Binding-site contacts:
Ligand atom CAB contacts residue TRP282 of chain 1.A at 3.8 Å (hydrophobic).
Ligand atom CAK contacts residue GOL1 of chain 1.H at 4.0 Å.
Ligand atom OAG contacts residue HIS101 of chain 1.A at 3.2 Å (h-bond).
Ligand atom CAC contacts residue GLU254 of chain 1.A at 4.1 Å.
Ligand atom CAF contacts residue ASP195 of chain 1.A at 4.0 Å.
Ligand atom CAF contacts residue TRP193 of chain 1.A at 3.9 Å (hydrophobic).
Ligand atom CAA contacts residue GLU53 of chain 1.A at 4.0 Å.
Ligand atom OAH contacts residue HIS101 of chain 1.A at 2.8 Å (h-bond).
Ligand atom CAK contacts residue TRP54 of chain 1.A at 3.7 Å (hydrophobic).
Ligand atom CAE contacts residue ASP195 of chain 1.A at 3.8 Å.
Ligand atom CAM contacts residue GLU254 of chain 1.A at 3.9 Å.
Ligand atom CAF contacts residue GLU254 of chain 1.A at 3.8 Å.
Ligand atom CAA contacts residue HIS101 of chain 1.A at 3.9 Å.
Ligand atom NAD contacts residue ASP195 of chain 1.A at 2.8 Å (salt-bridge).
Ligand atom CAM contacts residue GOL1 of chain 1.H at 3.8 Å.
Ligand atom CAJ contacts residue TRP198 of chain 1.A at 3.6 Å (hydrophobic).
Ligand atom CAJ contacts residue TRP54 of chain 1.A at 3.7 Å (hydrophobic).
Ligand atom CAA contacts residue TRP282 of chain 1.A at 3.6 Å (hydrophobic).
Ligand atom CAB contacts residue HIS101 of chain 1.A at 4.0 Å.
Ligand atom OAG contacts residue GLU53 of chain 1.A at 2.7 Å (salt-bridge).
Ligand atom CAJ contacts residue HIS102 of chain 1.A at 3.8 Å.
Ligand atom CAB contacts residue GLU53 of chain 1.A at 3.4 Å.
Ligand atom CAA contacts residue HIS32 of chain 1.A at 3.4 Å.
Ligand atom NAD contacts residue GLU254 of chain 1.A at 3.3 Å (salt-bridge).
Ligand atom CAN contacts residue GLU254 of chain 1.A at 3.2 Å.
Ligand atom OAH contacts residue ASP195 of chain 1.A at 3.5 Å (salt-bridge).
Ligand atom CAI contacts residue GLU254 of chain 1.A at 3.9 Å.
Ligand atom CAO contacts residue GOL1 of chain 1.H at 3.6 Å.
Ligand atom CAC contacts residue ASP195 of chain 1.A at 3.2 Å.
Ligand atom CAL contacts residue GOL1 of chain 1.H at 3.7 Å.
Ligand atom OAH contacts residue HIS32 of chain 1.A at 2.7 Å (h-bond).
Ligand atom CAA contacts residue ASP195 of chain 1.A at 4.1 Å.
Ligand atom OAH contacts residue TYR144 of chain 1.A at 3.5 Å (h-bond).
Ligand atom CAI contacts residue TRP54 of chain 1.A at 4.0 Å (hydrophobic).
Ligand atom OAG contacts residue TRP54 of chain 1.A at 3.2 Å (h-bond).
Ligand atom CAE contacts residue GLU254 of chain 1.A at 3.2 Å.
Ligand atom CAF contacts residue HIS32 of chain 1.A at 4.0 Å.
Ligand atom CAE contacts residue TRP282 of chain 1.A at 3.6 Å (hydrophobic).
Ligand atom CAF contacts residue TRP282 of chain 1.A at 3.9 Å (hydrophobic).
Ligand atom CAK contacts residue TRP198 of chain 1.A at 3.6 Å (hydrophobic).

This small molecule binds to this protein.
Small molecule (SMILES): Cc1ccc([C@@H]2N[C@@H](C)[C@@H](O)[C@H]2O)cc1

Sequence of chain 1.A:
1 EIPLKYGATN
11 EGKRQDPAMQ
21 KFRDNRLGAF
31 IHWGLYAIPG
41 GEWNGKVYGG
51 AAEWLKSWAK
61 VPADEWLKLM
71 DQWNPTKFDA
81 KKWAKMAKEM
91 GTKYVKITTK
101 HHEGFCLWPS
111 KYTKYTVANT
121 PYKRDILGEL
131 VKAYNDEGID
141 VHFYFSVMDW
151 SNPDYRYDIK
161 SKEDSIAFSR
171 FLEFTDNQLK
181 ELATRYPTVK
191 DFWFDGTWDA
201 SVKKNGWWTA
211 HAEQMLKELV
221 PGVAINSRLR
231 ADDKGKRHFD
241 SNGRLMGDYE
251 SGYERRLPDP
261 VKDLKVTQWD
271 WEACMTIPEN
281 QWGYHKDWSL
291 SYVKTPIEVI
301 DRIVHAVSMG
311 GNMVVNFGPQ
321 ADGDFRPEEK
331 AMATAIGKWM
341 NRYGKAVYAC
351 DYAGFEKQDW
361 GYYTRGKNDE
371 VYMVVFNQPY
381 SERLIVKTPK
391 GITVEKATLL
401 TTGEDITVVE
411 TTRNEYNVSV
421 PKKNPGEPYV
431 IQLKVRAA